Binding-site contacts:
Ligand atom C9 contacts residue ASP157 of chain 1.A at 3.2 Å.
Ligand atom C21 contacts residue LEU26 of chain 1.A at 3.2 Å (hydrophobic).
Ligand atom N1 contacts residue ALA46 of chain 1.A at 3.9 Å.
Ligand atom C4 contacts residue VAL34 of chain 1.A at 3.8 Å (hydrophobic).
Ligand atom C7 contacts residue THR91 of chain 1.A at 3.9 Å.
Ligand atom N3 contacts residue ASP157 of chain 1.A at 3.4 Å (salt-bridge).
Ligand atom C1 contacts residue MET94 of chain 1.A at 3.3 Å (hydrophobic).
Ligand atom N1 contacts residue MET94 of chain 1.A at 3.1 Å (h-bond).
Ligand atom N contacts residue GLU92 of chain 1.A at 3.3 Å (salt-bridge).
Ligand atom C7 contacts residue LYS48 of chain 1.A at 3.5 Å.
Ligand atom C11 contacts residue VAL34 of chain 1.A at 3.6 Å (hydrophobic).
Ligand atom C20 contacts residue SER98 of chain 1.A at 3.9 Å.
Ligand atom C18 contacts residue GLY27 of chain 1.A at 3.8 Å.
Ligand atom C contacts residue LEU146 of chain 1.A at 3.5 Å (hydrophobic).
Ligand atom CL contacts residue THR91 of chain 1.A at 3.6 Å.
Ligand atom N2 contacts residue LEU26 of chain 1.A at 4.0 Å.
Ligand atom C13 contacts residue ASP157 of chain 1.A at 3.4 Å.
Ligand atom C12 contacts residue VAL34 of chain 1.A at 3.7 Å (hydrophobic).
Ligand atom C contacts residue ALA46 of chain 1.A at 3.6 Å (hydrophobic).
Ligand atom O contacts residue ASP157 of chain 1.A at 3.2 Å (salt-bridge).
Ligand atom C8 contacts residue THR91 of chain 1.A at 3.9 Å.
Ligand atom N2 contacts residue LEU146 of chain 1.A at 3.9 Å.
Ligand atom N3 contacts residue LEU146 of chain 1.A at 3.5 Å.
Ligand atom CL contacts residue MET67 of chain 1.A at 3.8 Å.
Ligand atom C10 contacts residue ASP157 of chain 1.A at 3.5 Å.
Ligand atom C2 contacts residue LEU146 of chain 1.A at 3.7 Å (hydrophobic).
Ligand atom N3 contacts residue ALA143 of chain 1.A at 3.4 Å (h-bond).
Ligand atom C15 contacts residue ASP157 of chain 1.A at 3.4 Å.
Ligand atom C14 contacts residue ASP157 of chain 1.A at 3.2 Å.
Ligand atom C6 contacts residue VAL34 of chain 1.A at 3.8 Å (hydrophobic).
Ligand atom N contacts residue THR91 of chain 1.A at 3.3 Å (h-bond).
Ligand atom N contacts residue ALA46 of chain 1.A at 3.3 Å.
Ligand atom C1 contacts residue TYR93 of chain 1.A at 4.0 Å (hydrophobic).
Ligand atom N5 contacts residue VAL34 of chain 1.A at 3.9 Å.
Ligand atom O contacts residue PHE31 of chain 1.A at 3.6 Å.
Ligand atom C8 contacts residue LYS48 of chain 1.A at 4.0 Å.
Ligand atom C3 contacts residue LEU146 of chain 1.A at 3.7 Å (hydrophobic).
Ligand atom N contacts residue LEU146 of chain 1.A at 3.6 Å.
Ligand atom C10 contacts residue LEU146 of chain 1.A at 4.0 Å (hydrophobic).
Ligand atom CL contacts residue LYS48 of chain 1.A at 4.0 Å.

Sequence of chain 1.A:
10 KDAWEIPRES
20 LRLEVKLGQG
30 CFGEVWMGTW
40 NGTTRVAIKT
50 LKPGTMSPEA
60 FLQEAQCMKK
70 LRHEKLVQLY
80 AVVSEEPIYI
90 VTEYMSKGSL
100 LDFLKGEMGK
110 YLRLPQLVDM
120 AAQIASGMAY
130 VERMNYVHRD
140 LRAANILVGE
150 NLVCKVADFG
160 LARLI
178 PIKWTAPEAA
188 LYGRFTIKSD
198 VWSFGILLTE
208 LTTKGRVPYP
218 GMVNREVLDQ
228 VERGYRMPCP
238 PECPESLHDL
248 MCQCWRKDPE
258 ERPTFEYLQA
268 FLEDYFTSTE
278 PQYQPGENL

This protein binds this small molecule.
Small molecule (SMILES): COCCn1c(/C=C(\C#N)C(=O)NC(C)C)c(-c2ccc(Cl)cc2)c2c(N)ncnc21